Sequence of chain 10.V:
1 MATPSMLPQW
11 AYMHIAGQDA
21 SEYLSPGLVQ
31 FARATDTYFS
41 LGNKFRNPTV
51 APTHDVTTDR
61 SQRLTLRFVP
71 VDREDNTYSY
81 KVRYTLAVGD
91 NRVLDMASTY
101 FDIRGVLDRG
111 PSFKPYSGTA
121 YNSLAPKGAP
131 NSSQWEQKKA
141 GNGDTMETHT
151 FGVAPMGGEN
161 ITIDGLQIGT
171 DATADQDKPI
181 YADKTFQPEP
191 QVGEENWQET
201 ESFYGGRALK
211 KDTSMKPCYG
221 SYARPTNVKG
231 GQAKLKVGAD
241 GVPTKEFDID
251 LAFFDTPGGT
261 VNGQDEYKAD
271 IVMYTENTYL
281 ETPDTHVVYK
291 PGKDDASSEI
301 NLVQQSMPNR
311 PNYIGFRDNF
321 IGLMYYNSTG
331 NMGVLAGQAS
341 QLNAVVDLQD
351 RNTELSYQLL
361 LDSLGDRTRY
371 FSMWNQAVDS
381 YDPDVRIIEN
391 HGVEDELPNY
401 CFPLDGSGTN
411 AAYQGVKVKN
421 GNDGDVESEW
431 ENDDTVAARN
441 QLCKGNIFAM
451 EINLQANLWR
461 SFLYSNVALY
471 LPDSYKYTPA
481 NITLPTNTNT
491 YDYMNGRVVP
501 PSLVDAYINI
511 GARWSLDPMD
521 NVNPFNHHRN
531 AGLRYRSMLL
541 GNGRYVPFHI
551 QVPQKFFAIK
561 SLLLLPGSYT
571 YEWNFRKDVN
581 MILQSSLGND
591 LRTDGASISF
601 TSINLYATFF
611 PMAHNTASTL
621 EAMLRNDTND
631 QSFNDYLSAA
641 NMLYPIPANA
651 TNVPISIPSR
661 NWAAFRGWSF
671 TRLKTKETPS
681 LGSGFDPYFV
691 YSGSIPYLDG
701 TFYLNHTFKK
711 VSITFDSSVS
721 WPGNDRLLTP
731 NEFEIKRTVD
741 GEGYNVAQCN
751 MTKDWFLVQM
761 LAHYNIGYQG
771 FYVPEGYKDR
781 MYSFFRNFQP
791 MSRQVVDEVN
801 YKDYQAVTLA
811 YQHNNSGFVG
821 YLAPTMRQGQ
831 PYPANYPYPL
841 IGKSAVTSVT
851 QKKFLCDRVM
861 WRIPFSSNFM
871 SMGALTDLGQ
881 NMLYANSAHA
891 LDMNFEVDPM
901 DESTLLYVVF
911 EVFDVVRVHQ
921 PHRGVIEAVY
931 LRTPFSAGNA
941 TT

Binding-site contacts:
Ligand atom OG contacts residue PHE45 of chain 10.V at 3.3 Å (h-bond).
Ligand atom CG contacts residue ASN634 of chain 10.X at 3.9 Å.
Ligand atom N contacts residue GLY873 of chain 10.X at 3.8 Å.
Ligand atom CB contacts residue ALA874 of chain 10.X at 3.9 Å (hydrophobic).
Ligand atom C contacts residue ARG666 of chain 10.X at 3.7 Å.
Ligand atom CG contacts residue GLY667 of chain 10.X at 3.7 Å.
Ligand atom OD1 contacts residue GLY667 of chain 10.X at 3.3 Å (h-bond).
Ligand atom CB contacts residue ARG666 of chain 10.X at 3.9 Å.
Ligand atom CD1 contacts residue SER21 of chain 10.V at 3.4 Å.
Ligand atom CB contacts residue ASN47 of chain 10.V at 3.7 Å.
Ligand atom CG contacts residue GLU911 of chain 10.X at 3.5 Å.
Ligand atom N contacts residue ARG666 of chain 10.X at 3.4 Å.
Ligand atom CD1 contacts residue ARG46 of chain 10.V at 3.9 Å.
Ligand atom OD1 contacts residue ASN634 of chain 10.X at 3.2 Å (h-bond).
Ligand atom CA contacts residue ARG666 of chain 10.X at 3.6 Å.
Ligand atom O contacts residue GLY42 of chain 10.V at 3.5 Å.
Ligand atom CG2 contacts residue TYR636 of chain 10.X at 3.8 Å (hydrophobic).
Ligand atom CB contacts residue GLY42 of chain 10.V at 3.7 Å.
Ligand atom CE1 contacts residue ARG46 of chain 10.V at 3.7 Å.
Ligand atom CD1 contacts residue ARG33 of chain 10.V at 3.8 Å.
Ligand atom O contacts residue ALA874 of chain 10.X at 3.7 Å.
Ligand atom CD1 contacts residue ARG666 of chain 10.X at 3.9 Å.
Ligand atom OG contacts residue ARG46 of chain 10.V at 3.2 Å.
Ligand atom N contacts residue ARG46 of chain 10.V at 3.9 Å.
Ligand atom OD2 contacts residue GLU911 of chain 10.X at 3.4 Å (salt-bridge).
Ligand atom O contacts residue ARG46 of chain 10.V at 3.9 Å.
Ligand atom O contacts residue ASN634 of chain 10.X at 3.0 Å (h-bond).
Ligand atom OD2 contacts residue GLY667 of chain 10.X at 3.7 Å.
Ligand atom OD2 contacts residue PRO864 of chain 10.X at 3.6 Å.
Ligand atom N contacts residue GLY42 of chain 10.V at 3.5 Å (h-bond).
Ligand atom O contacts residue ASN43 of chain 10.V at 3.6 Å.
Ligand atom CD2 contacts residue ALA20 of chain 10.V at 3.8 Å (hydrophobic).
Ligand atom N contacts residue ALA874 of chain 10.X at 3.8 Å.
Ligand atom CB contacts residue GLU911 of chain 10.X at 3.6 Å.
Ligand atom ND2 contacts residue THR49 of chain 10.V at 3.9 Å.
Ligand atom N contacts residue SER871 of chain 10.X at 3.6 Å.
Ligand atom CB contacts residue PHE913 of chain 10.X at 3.9 Å (hydrophobic).
Ligand atom OD1 contacts residue ARG666 of chain 10.X at 3.7 Å.
Ligand atom C contacts residue ASN634 of chain 10.X at 3.8 Å.
Ligand atom N contacts residue ARG666 of chain 10.X at 3.4 Å (salt-bridge).

Sequence of chain 10.X:
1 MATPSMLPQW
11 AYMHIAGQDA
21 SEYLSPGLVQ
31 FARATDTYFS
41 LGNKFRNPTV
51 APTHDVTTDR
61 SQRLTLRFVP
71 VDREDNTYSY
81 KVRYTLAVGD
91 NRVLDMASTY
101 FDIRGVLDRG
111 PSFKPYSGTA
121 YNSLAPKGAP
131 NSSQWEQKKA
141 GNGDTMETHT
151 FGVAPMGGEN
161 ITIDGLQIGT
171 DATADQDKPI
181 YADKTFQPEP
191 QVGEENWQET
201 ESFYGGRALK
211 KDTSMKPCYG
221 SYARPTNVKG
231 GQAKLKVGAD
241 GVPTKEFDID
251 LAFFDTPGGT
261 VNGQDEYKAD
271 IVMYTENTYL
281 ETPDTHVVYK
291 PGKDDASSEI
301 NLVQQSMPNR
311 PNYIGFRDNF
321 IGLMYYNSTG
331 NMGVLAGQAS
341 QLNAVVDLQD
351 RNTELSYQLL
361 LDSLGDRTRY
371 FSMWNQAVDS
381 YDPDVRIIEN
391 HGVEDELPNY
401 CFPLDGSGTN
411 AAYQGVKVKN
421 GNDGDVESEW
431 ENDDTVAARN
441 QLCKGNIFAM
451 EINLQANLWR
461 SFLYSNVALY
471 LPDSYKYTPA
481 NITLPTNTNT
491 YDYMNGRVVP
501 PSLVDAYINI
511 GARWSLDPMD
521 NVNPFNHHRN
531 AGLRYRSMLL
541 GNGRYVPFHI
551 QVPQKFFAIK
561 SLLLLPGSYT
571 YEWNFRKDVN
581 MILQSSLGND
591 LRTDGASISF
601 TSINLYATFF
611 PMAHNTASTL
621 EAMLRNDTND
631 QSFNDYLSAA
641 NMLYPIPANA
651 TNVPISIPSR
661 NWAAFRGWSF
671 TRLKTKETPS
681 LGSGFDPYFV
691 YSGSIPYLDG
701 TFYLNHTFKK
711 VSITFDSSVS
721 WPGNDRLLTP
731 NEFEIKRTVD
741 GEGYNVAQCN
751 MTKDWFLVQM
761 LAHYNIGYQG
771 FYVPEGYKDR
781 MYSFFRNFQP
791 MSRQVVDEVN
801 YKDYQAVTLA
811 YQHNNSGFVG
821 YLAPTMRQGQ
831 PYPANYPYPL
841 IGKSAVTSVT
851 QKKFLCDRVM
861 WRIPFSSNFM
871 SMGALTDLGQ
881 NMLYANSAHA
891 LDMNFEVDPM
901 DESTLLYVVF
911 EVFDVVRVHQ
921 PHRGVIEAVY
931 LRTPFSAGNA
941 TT

A small-molecule ligand and the protein it binds are described below.
Small molecule (SMILES): CC[C@H](C)[C@H](NC(=O)[C@@H](N)CC(=O)O)C(=O)N[C@@H](CC(N)=O)C(=O)N[C@@H](Cc1ccccc1)C(=O)N[C@@H](CO)C(=O)N[C@@H](CO)C(=O)N[C@H](C=O)CC(C)C